The small molecule below binds the protein below.
Small molecule (SMILES): Cc1ccncc1NC(=O)Cc1ccc2nc[nH]c2c1

Sequence of chain 2.A:
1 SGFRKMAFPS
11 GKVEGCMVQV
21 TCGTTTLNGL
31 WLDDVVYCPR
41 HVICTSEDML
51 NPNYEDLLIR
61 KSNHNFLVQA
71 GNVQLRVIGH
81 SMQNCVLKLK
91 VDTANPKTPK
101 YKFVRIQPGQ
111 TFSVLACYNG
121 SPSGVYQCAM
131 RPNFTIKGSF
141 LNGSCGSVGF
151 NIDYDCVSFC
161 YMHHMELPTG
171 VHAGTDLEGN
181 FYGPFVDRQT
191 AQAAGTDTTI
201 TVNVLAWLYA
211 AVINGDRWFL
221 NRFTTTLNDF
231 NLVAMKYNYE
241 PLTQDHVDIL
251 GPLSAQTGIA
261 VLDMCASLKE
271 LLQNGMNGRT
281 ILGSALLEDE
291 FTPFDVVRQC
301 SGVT

Binding-site contacts:
Ligand atom C contacts residue ASN142 of chain 2.A at 3.5 Å.
Ligand atom N2 contacts residue THR45 of chain 2.A at 3.9 Å.
Ligand atom N contacts residue PHE140 of chain 2.A at 4.0 Å.
Ligand atom C7 contacts residue MET165 of chain 2.A at 3.7 Å (hydrophobic).
Ligand atom C4 contacts residue MET165 of chain 2.A at 3.8 Å (hydrophobic).
Ligand atom C14 contacts residue HIS41 of chain 2.A at 3.3 Å.
Ligand atom C12 contacts residue CYS44 of chain 2.A at 3.1 Å (hydrophobic).
Ligand atom C2 contacts residue ASN142 of chain 2.A at 3.9 Å.
Ligand atom O contacts residue MET165 of chain 2.A at 3.4 Å.
Ligand atom C2 contacts residue PHE140 of chain 2.A at 4.0 Å (hydrophobic).
Ligand atom C12 contacts residue HIS41 of chain 2.A at 3.5 Å.
Ligand atom C6 contacts residue MET165 of chain 2.A at 4.0 Å (hydrophobic).
Ligand atom C14 contacts residue MET49 of chain 2.A at 3.8 Å (hydrophobic).
Ligand atom C13 contacts residue HIS41 of chain 2.A at 3.4 Å.
Ligand atom N3 contacts residue MET49 of chain 2.A at 4.0 Å.
Ligand atom C4 contacts residue HIS164 of chain 2.A at 3.8 Å.
Ligand atom C3 contacts residue LEU141 of chain 2.A at 3.7 Å (hydrophobic).
Ligand atom C3 contacts residue HIS163 of chain 2.A at 3.9 Å.
Ligand atom C5 contacts residue CYS145 of chain 2.A at 3.9 Å (hydrophobic).
Ligand atom N contacts residue HIS163 of chain 2.A at 2.8 Å (h-bond).
Ligand atom C3 contacts residue PHE140 of chain 2.A at 3.4 Å (hydrophobic).
Ligand atom C4 contacts residue HIS163 of chain 2.A at 3.4 Å.
Ligand atom C12 contacts residue THR25 of chain 2.A at 3.7 Å.
Ligand atom N3 contacts residue HIS41 of chain 2.A at 2.9 Å.
Ligand atom N1 contacts residue HIS164 of chain 2.A at 4.0 Å.
Ligand atom N2 contacts residue CYS44 of chain 2.A at 3.8 Å.
Ligand atom N contacts residue GLU166 of chain 2.A at 3.7 Å.
Ligand atom C6 contacts residue HIS164 of chain 2.A at 3.9 Å.
Ligand atom C4 contacts residue CYS145 of chain 2.A at 3.5 Å (hydrophobic).
Ligand atom C6 contacts residue GLU166 of chain 2.A at 3.9 Å.
Ligand atom C10 contacts residue MET49 of chain 2.A at 3.9 Å (hydrophobic).
Ligand atom C4 contacts residue GLU166 of chain 2.A at 3.5 Å.
Ligand atom C11 contacts residue MET49 of chain 2.A at 3.6 Å (hydrophobic).
Ligand atom C2 contacts residue LEU141 of chain 2.A at 3.7 Å (hydrophobic).
Ligand atom C3 contacts residue GLU166 of chain 2.A at 3.8 Å.
Ligand atom N1 contacts residue CYS145 of chain 2.A at 4.0 Å.
Ligand atom N2 contacts residue MET49 of chain 2.A at 4.1 Å.
Ligand atom O contacts residue GLU166 of chain 2.A at 2.9 Å (salt-bridge).
Ligand atom N2 contacts residue SER46 of chain 2.A at 3.8 Å.
Ligand atom C13 contacts residue MET49 of chain 2.A at 3.7 Å (hydrophobic).